Binding-site contacts:
Ligand atom O5' contacts residue LYS35 of chain 1.D at 3.7 Å.
Ligand atom P contacts residue LYS35 of chain 1.D at 3.6 Å.
Ligand atom OP1 contacts residue LYS68 of chain 1.D at 3.6 Å (salt-bridge).
Ligand atom C5' contacts residue TYR39 of chain 1.D at 3.4 Å (hydrophobic).
Ligand atom OP2 contacts residue VAL65 of chain 1.D at 3.8 Å.
Ligand atom OP1 contacts residue THR67 of chain 1.D at 3.7 Å.
Ligand atom OP1 contacts residue GLY66 of chain 1.D at 2.7 Å (h-bond).
Ligand atom P contacts residue LYS68 of chain 1.D at 3.8 Å.
Ligand atom O6 contacts residue HIS34 of chain 1.D at 3.8 Å.
Ligand atom C3' contacts residue GLY66 of chain 1.D at 3.8 Å.
Ligand atom OP2 contacts residue NA1 of chain 1.J at 3.8 Å.
Ligand atom C5' contacts residue GLY66 of chain 1.D at 3.5 Å.
Ligand atom C4' contacts residue GLY64 of chain 1.D at 3.2 Å.
Ligand atom P contacts residue LYS68 of chain 1.D at 3.5 Å.
Ligand atom O3' contacts residue GLY64 of chain 1.D at 3.4 Å.
Ligand atom OP1 contacts residue VAL65 of chain 1.D at 3.5 Å (h-bond).
Ligand atom OP1 contacts residue ILE69 of chain 1.D at 2.9 Å (h-bond).
Ligand atom C3' contacts residue LYS68 of chain 1.D at 3.9 Å.
Ligand atom P contacts residue NA1 of chain 1.J at 3.6 Å.
Ligand atom C5' contacts residue GLY64 of chain 1.D at 3.2 Å.
Ligand atom OP2 contacts residue LYS68 of chain 1.D at 3.4 Å (salt-bridge).
Ligand atom OP2 contacts residue GLY66 of chain 1.D at 3.9 Å.
Ligand atom OP1 contacts residue GLY64 of chain 1.D at 3.0 Å (h-bond).
Ligand atom OP2 contacts residue LYS35 of chain 1.D at 3.5 Å (salt-bridge).
Ligand atom P contacts residue ILE69 of chain 1.D at 3.8 Å.
Ligand atom OP2 contacts residue LYS68 of chain 1.D at 3.1 Å (salt-bridge).
Ligand atom N3 contacts residue ALA38 of chain 1.D at 3.6 Å.
Ligand atom P contacts residue GLY64 of chain 1.D at 3.9 Å.
Ligand atom OP1 contacts residue NA1 of chain 1.J at 2.6 Å (h-bond).
Ligand atom O3' contacts residue ILE69 of chain 1.D at 3.6 Å.
Ligand atom OP2 contacts residue THR67 of chain 1.D at 3.6 Å.
Ligand atom O3' contacts residue VAL65 of chain 1.D at 3.8 Å.
Ligand atom OP3 contacts residue LYS35 of chain 1.D at 2.7 Å (salt-bridge).
Ligand atom O5' contacts residue GLY66 of chain 1.D at 3.5 Å.
Ligand atom P contacts residue VAL65 of chain 1.D at 3.9 Å.
Ligand atom OP1 contacts residue LEU62 of chain 1.D at 3.8 Å.
Ligand atom P contacts residue GLY66 of chain 1.D at 3.6 Å.
Ligand atom OP1 contacts residue LYS68 of chain 1.D at 2.8 Å (salt-bridge).
Ligand atom O4' contacts residue ALA38 of chain 1.D at 3.6 Å.
Ligand atom OP1 contacts residue PRO63 of chain 1.D at 3.7 Å.

Sequence of chain 1.D:
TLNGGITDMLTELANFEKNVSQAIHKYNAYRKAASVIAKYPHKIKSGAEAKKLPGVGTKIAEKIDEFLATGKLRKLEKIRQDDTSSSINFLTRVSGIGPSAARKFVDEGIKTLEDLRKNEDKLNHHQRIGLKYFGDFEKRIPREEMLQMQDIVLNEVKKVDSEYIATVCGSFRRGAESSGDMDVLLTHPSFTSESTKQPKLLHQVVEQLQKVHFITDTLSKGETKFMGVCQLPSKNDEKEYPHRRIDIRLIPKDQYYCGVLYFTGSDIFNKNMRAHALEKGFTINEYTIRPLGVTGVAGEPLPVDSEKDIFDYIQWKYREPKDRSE

The protein below binds the small molecule below.
Small molecule (SMILES): Cc1cn([C@H]2C[C@H](O[P](=O)(O)OC[C@H]3O[C@@H](n4ccc(N)nc4=O)C[C@@H]3O[P](=O)(O)OC[C@H]3O[C@@H](n4cnc5c(=O)nc(N)[nH]c54)C[C@@H]3O[P](=O)(O)OC[C@H]3O[C@@H](n4cnc5c(=O)nc(N)[nH]c54)C[C@@H]3O)[C@@H](CO[P](=O)(O)O[C@H]3C[C@H](n4cnc5c(=O)nc(N)[nH]c54)O[C@@H]3COP(=O)(O)O)O2)c(=O)[nH]c1=O